A protein and the small-molecule ligand that binds it are described below.
Small molecule (SMILES): CC(=O)N[C@H]1[C@H](O[C@H]2[C@H](O)[C@@H](NC(C)=O)CO[C@@H]2CO)O[C@H](CO)[C@@H](O)[C@@H]1O

Sequence of chain 5.G:
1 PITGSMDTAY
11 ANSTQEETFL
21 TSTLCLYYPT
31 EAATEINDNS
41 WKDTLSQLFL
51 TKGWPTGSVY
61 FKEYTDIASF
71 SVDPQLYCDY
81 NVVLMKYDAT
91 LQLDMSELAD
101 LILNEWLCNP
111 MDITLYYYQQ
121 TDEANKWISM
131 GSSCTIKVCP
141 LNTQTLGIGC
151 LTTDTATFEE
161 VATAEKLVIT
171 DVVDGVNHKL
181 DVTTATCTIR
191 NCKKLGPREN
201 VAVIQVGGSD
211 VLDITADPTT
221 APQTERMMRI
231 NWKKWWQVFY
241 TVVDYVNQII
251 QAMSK

Binding-site contacts:
Ligand atom C7 contacts residue ASN12 of chain 5.G at 3.9 Å.
Ligand atom O5 contacts residue ASN12 of chain 5.G at 2.7 Å (h-bond).
Ligand atom O7 contacts residue ASN12 of chain 5.G at 3.6 Å.
Ligand atom C1 contacts residue ASN12 of chain 5.G at 2.2 Å.
Ligand atom N2 contacts residue ASN12 of chain 5.G at 3.8 Å.
Ligand atom C2 contacts residue ASN12 of chain 5.G at 3.3 Å.
Ligand atom C5 contacts residue ASN12 of chain 5.G at 4.1 Å.